Binding-site contacts:
Ligand atom C3 contacts residue SER398 of chain 1.U at 2.2 Å.
Ligand atom C6 contacts residue SER398 of chain 1.U at 3.4 Å.
Ligand atom O1B contacts residue SER398 of chain 1.U at 3.4 Å (h-bond).
Ligand atom C2 contacts residue SER398 of chain 1.U at 1.5 Å.
Ligand atom C5 contacts residue SER398 of chain 1.U at 4.0 Å.
Ligand atom C1 contacts residue SER398 of chain 1.U at 2.6 Å.
Ligand atom C4 contacts residue SER398 of chain 1.U at 3.6 Å.
Ligand atom O1A contacts residue SER398 of chain 1.U at 3.5 Å (h-bond).
Ligand atom O8 contacts residue SER398 of chain 1.U at 3.6 Å.
Ligand atom O6 contacts residue SER398 of chain 1.U at 2.4 Å (h-bond).
Ligand atom O4 contacts residue SER398 of chain 1.U at 4.4 Å.

Sequence of chain 1.U:
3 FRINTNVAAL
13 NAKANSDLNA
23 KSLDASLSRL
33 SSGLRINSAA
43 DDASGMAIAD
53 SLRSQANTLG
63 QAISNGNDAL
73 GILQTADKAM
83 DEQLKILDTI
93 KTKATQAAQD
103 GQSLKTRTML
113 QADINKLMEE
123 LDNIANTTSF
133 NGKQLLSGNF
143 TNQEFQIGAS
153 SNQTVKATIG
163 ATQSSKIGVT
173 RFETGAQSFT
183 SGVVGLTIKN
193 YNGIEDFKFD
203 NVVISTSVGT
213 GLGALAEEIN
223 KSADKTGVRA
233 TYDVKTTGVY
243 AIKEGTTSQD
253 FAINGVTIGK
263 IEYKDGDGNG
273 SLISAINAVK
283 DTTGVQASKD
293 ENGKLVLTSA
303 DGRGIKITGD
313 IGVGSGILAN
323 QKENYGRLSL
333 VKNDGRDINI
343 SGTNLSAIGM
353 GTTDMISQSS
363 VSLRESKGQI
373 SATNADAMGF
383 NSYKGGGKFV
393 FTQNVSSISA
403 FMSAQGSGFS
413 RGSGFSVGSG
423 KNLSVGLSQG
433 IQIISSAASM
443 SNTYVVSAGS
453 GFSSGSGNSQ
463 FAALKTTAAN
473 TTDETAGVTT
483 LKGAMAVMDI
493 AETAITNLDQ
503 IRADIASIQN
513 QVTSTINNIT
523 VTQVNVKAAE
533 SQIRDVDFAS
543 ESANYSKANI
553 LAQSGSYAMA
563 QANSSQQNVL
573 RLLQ

The small molecule below binds the protein below.
Small molecule (SMILES): C[C@H](O)[C@H](N)[C@@H]1O[C@](O)(C(=O)O)C[C@H](O)[C@@H]1N